The protein below binds the small molecule below.
Small molecule (SMILES): CCC(CC)n1ccc2c3c(N)nc(N)nc3ccc21

Sequence of chain 1.A:
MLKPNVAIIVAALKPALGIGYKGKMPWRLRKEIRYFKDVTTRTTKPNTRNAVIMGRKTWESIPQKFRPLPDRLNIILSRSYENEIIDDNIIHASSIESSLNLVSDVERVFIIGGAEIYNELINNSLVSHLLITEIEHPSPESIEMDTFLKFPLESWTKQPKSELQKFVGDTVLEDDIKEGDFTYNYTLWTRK

Binding-site contacts:
Ligand atom N7 contacts residue TYR118 of chain 1.A at 3.3 Å (h-bond).
Ligand atom C14 contacts residue ILE112 of chain 1.A at 3.4 Å (hydrophobic).
Ligand atom C9 contacts residue ILE33 of chain 1.A at 3.5 Å (hydrophobic).
Ligand atom C8 contacts residue ILE33 of chain 1.A at 3.5 Å (hydrophobic).
Ligand atom N7 contacts residue PHE36 of chain 1.A at 3.6 Å.
Ligand atom C13 contacts residue PHE36 of chain 1.A at 3.9 Å (hydrophobic).
Ligand atom N4 contacts residue ILE9 of chain 1.A at 3.4 Å (h-bond).
Ligand atom C30 contacts residue MET25 of chain 1.A at 4.0 Å (hydrophobic).
Ligand atom C9 contacts residue MET25 of chain 1.A at 3.9 Å (hydrophobic).
Ligand atom N19 contacts residue ILE9 of chain 1.A at 3.7 Å.
Ligand atom C5 contacts residue ALA11 of chain 1.A at 3.9 Å (hydrophobic).
Ligand atom C5 contacts residue PHE36 of chain 1.A at 3.8 Å (hydrophobic).
Ligand atom N7 contacts residue NDP1 of chain 1.C at 3.8 Å.
Ligand atom N6 contacts residue GLU32 of chain 1.A at 2.8 Å (salt-bridge).
Ligand atom C13 contacts residue NDP1 of chain 1.C at 3.9 Å.
Ligand atom N4 contacts residue NDP1 of chain 1.C at 3.7 Å.
Ligand atom N19 contacts residue ALA11 of chain 1.A at 3.7 Å.
Ligand atom C3 contacts residue ILE9 of chain 1.A at 3.7 Å (hydrophobic).
Ligand atom C14 contacts residue NDP1 of chain 1.C at 3.7 Å.
Ligand atom N19 contacts residue GLU32 of chain 1.A at 2.8 Å (salt-bridge).
Ligand atom C5 contacts residue ILE9 of chain 1.A at 4.0 Å (hydrophobic).
Ligand atom N7 contacts residue ILE9 of chain 1.A at 2.9 Å (h-bond).
Ligand atom C1 contacts residue GLU32 of chain 1.A at 3.7 Å.
Ligand atom C3 contacts residue PHE36 of chain 1.A at 3.5 Å (hydrophobic).
Ligand atom N7 contacts residue ILE112 of chain 1.A at 3.0 Å (h-bond).
Ligand atom C2 contacts residue NDP1 of chain 1.C at 4.0 Å.
Ligand atom N4 contacts residue ALA11 of chain 1.A at 4.0 Å.
Ligand atom C5 contacts residue GLU32 of chain 1.A at 3.6 Å.
Ligand atom N19 contacts residue VAL10 of chain 1.A at 3.5 Å.
Ligand atom N6 contacts residue PHE36 of chain 1.A at 3.7 Å.
Ligand atom N19 contacts residue THR133 of chain 1.A at 3.7 Å.
Ligand atom C37 contacts residue PHE36 of chain 1.A at 3.7 Å (hydrophobic).
Ligand atom C1 contacts residue PHE36 of chain 1.A at 3.7 Å (hydrophobic).
Ligand atom C2 contacts residue PHE36 of chain 1.A at 3.5 Å (hydrophobic).
Ligand atom C5 contacts residue VAL10 of chain 1.A at 3.9 Å (hydrophobic).
Ligand atom N4 contacts residue PHE36 of chain 1.A at 3.6 Å.
Ligand atom C8 contacts residue GLU32 of chain 1.A at 3.7 Å.
Ligand atom C14 contacts residue PHE36 of chain 1.A at 3.9 Å (hydrophobic).
Ligand atom C3 contacts residue NDP1 of chain 1.C at 3.6 Å.
Ligand atom N4 contacts residue VAL10 of chain 1.A at 3.5 Å.